Sequence of chain 27.A:
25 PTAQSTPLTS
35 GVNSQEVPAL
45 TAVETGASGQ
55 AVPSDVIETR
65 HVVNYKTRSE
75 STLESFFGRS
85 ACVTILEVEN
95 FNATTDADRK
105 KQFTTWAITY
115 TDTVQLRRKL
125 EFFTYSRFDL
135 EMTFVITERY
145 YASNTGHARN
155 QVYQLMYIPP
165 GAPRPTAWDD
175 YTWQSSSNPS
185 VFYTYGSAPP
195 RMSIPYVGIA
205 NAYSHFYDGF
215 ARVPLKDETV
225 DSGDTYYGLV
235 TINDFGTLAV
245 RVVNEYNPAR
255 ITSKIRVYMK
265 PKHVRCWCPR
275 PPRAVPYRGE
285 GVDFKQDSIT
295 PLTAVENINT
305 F

The small molecule below binds the protein below.
Small molecule (SMILES): CCCCO[C@]1(C(=O)O)C[C@H](O)[C@@H](NC(C)=O)[C@H]([C@H](O)[C@H](O)CO)O1

Sequence of chain 28.A:
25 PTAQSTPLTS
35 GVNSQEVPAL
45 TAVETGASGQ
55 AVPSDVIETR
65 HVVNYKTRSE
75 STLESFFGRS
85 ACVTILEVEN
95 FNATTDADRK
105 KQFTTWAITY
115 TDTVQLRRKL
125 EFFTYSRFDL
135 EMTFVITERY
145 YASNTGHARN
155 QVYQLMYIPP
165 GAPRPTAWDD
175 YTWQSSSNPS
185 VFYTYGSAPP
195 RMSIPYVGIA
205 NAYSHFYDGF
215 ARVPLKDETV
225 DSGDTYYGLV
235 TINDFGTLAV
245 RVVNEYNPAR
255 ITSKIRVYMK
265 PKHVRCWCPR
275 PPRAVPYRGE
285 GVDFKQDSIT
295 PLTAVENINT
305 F

Binding-site contacts:
Ligand atom O4 contacts residue TYR145 of chain 28.A at 4.1 Å.
Ligand atom C4 contacts residue PRO252 of chain 27.A at 4.3 Å (hydrophobic).
Ligand atom C5 contacts residue TYR145 of chain 28.A at 3.4 Å (hydrophobic).
Ligand atom O4 contacts residue PRO252 of chain 27.A at 4.0 Å.
Ligand atom C9 contacts residue TYR145 of chain 28.A at 4.2 Å (hydrophobic).
Ligand atom C6 contacts residue TYR145 of chain 28.A at 3.4 Å (hydrophobic).
Ligand atom C1 contacts residue SER147 of chain 28.A at 3.6 Å.
Ligand atom C11 contacts residue TYR250 of chain 27.A at 3.1 Å (hydrophobic).
Ligand atom C1 contacts residue ALA146 of chain 28.A at 4.0 Å (hydrophobic).
Ligand atom C11 contacts residue TYR145 of chain 28.A at 3.8 Å (hydrophobic).
Ligand atom O10 contacts residue TYR250 of chain 27.A at 2.3 Å (h-bond).
Ligand atom O4 contacts residue ASN251 of chain 27.A at 4.3 Å.
Ligand atom C1 contacts residue PRO252 of chain 27.A at 4.1 Å (hydrophobic).
Ligand atom O1A contacts residue ALA146 of chain 28.A at 3.2 Å.
Ligand atom O9 contacts residue TYR145 of chain 28.A at 4.3 Å.
Ligand atom C7 contacts residue TYR145 of chain 28.A at 3.9 Å (hydrophobic).
Ligand atom C10 contacts residue TYR145 of chain 28.A at 3.6 Å (hydrophobic).
Ligand atom C10 contacts residue TYR250 of chain 27.A at 2.9 Å (hydrophobic).
Ligand atom N5 contacts residue TYR250 of chain 27.A at 3.9 Å.
Ligand atom N5 contacts residue TYR145 of chain 28.A at 2.6 Å (h-bond).
Ligand atom C6 contacts residue ALA146 of chain 28.A at 4.3 Å (hydrophobic).
Ligand atom O1B contacts residue SER147 of chain 28.A at 2.6 Å (h-bond).
Ligand atom O1A contacts residue SER147 of chain 28.A at 3.1 Å (h-bond).
Ligand atom O10 contacts residue ASN96 of chain 27.A at 4.3 Å.
Ligand atom O8 contacts residue ALA146 of chain 28.A at 3.4 Å.
Ligand atom C8 contacts residue ALA146 of chain 28.A at 4.4 Å (hydrophobic).
Ligand atom O4 contacts residue TYR250 of chain 27.A at 3.0 Å.
Ligand atom C4 contacts residue TYR250 of chain 27.A at 4.3 Å (hydrophobic).
Ligand atom C3 contacts residue PRO252 of chain 27.A at 4.3 Å (hydrophobic).
Ligand atom C11 contacts residue ARG143 of chain 28.A at 3.9 Å.
Ligand atom C4 contacts residue TYR145 of chain 28.A at 3.6 Å (hydrophobic).
Ligand atom O1B contacts residue PRO252 of chain 27.A at 3.4 Å.
Ligand atom O1A contacts residue ASN148 of chain 28.A at 4.5 Å.
Ligand atom O1B contacts residue ALA146 of chain 28.A at 4.3 Å.